Sequence of chain 1.B:
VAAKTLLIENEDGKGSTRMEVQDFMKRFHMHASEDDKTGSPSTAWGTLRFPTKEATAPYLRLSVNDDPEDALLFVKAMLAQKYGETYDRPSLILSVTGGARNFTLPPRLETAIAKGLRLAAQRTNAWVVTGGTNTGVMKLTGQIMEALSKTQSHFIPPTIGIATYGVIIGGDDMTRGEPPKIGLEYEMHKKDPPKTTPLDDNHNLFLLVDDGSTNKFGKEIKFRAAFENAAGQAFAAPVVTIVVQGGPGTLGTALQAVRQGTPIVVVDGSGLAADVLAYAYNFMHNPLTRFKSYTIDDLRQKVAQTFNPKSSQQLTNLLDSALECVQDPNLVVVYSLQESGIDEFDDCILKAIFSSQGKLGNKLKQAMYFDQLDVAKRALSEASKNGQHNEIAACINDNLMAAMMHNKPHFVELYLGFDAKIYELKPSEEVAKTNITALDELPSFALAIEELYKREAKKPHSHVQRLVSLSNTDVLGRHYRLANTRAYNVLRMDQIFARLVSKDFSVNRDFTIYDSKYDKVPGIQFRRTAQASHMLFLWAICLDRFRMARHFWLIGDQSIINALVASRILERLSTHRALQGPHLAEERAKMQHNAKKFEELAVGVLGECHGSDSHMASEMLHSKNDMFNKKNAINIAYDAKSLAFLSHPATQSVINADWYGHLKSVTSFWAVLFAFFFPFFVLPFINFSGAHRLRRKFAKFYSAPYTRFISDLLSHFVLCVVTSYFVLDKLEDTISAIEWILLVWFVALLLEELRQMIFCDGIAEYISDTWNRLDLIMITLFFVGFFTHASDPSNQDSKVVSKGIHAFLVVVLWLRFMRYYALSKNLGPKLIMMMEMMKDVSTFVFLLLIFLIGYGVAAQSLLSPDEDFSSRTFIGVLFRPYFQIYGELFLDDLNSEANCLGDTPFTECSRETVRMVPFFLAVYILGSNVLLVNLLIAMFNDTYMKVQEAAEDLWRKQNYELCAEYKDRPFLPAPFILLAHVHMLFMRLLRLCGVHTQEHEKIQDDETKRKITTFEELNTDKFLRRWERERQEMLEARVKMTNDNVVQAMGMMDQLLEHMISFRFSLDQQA

The protein below binds the small molecule below.
Small molecule (SMILES): Nc1ncnc2c1ncn2[C@@H]1O[C@H](CO[P](=O)(O)O[P](=O)(O)OC[C@H]2O[C@@H](O)[C@H](O)[C@@H]2O)[C@@H](O)[C@H]1O

Binding-site contacts:
Ligand atom C2D contacts residue GLY149 of chain 1.B at 3.4 Å.
Ligand atom O1D contacts residue GLY150 of chain 1.B at 3.6 Å.
Ligand atom PA contacts residue ALA151 of chain 1.B at 3.7 Å.
Ligand atom O3A contacts residue ALA151 of chain 1.B at 3.2 Å (h-bond).
Ligand atom O3A contacts residue GLY149 of chain 1.B at 3.4 Å (h-bond).
Ligand atom C1D contacts residue GLY149 of chain 1.B at 3.7 Å.
Ligand atom O1A contacts residue GLY150 of chain 1.B at 3.8 Å.
Ligand atom N6 contacts residue GLY182 of chain 1.B at 3.4 Å (h-bond).
Ligand atom O5' contacts residue ALA151 of chain 1.B at 3.3 Å.
Ligand atom O2D contacts residue GLY182 of chain 1.B at 3.4 Å.
Ligand atom PB contacts residue GLY300 of chain 1.B at 3.8 Å.
Ligand atom O2A contacts residue GLY298 of chain 1.B at 3.3 Å.
Ligand atom O4D contacts residue ALA151 of chain 1.B at 3.5 Å.
Ligand atom O2B contacts residue THR301 of chain 1.B at 2.9 Å (h-bond).
Ligand atom C5' contacts residue ALA151 of chain 1.B at 3.7 Å (hydrophobic).
Ligand atom O2A contacts residue PRO299 of chain 1.B at 3.6 Å.
Ligand atom N9 contacts residue PHE268 of chain 1.B at 3.5 Å.
Ligand atom O2B contacts residue PRO299 of chain 1.B at 3.7 Å.
Ligand atom O3A contacts residue GLY298 of chain 1.B at 3.5 Å (h-bond).
Ligand atom O2' contacts residue PHE268 of chain 1.B at 3.5 Å.
Ligand atom C4 contacts residue PHE268 of chain 1.B at 3.6 Å (hydrophobic).
Ligand atom O3D contacts residue THR304 of chain 1.B at 3.8 Å.
Ligand atom C2D contacts residue THR148 of chain 1.B at 3.7 Å.
Ligand atom O2B contacts residue GLY298 of chain 1.B at 3.2 Å (h-bond).
Ligand atom N3 contacts residue ALA151 of chain 1.B at 3.8 Å.
Ligand atom O4D contacts residue GLY149 of chain 1.B at 3.7 Å.
Ligand atom O3D contacts residue ILE272 of chain 1.B at 3.5 Å.
Ligand atom O1D contacts residue ALA151 of chain 1.B at 3.3 Å (h-bond).
Ligand atom O1A contacts residue ALA151 of chain 1.B at 3.0 Å (h-bond).
Ligand atom O2D contacts residue THR148 of chain 1.B at 3.8 Å.
Ligand atom O1D contacts residue GLY149 of chain 1.B at 2.9 Å (h-bond).
Ligand atom C4 contacts residue ALA151 of chain 1.B at 3.8 Å (hydrophobic).
Ligand atom O2B contacts residue GLY300 of chain 1.B at 3.0 Å (h-bond).
Ligand atom C2 contacts residue THR184 of chain 1.B at 3.6 Å.
Ligand atom O1A contacts residue ARG152 of chain 1.B at 2.9 Å (salt-bridge).
Ligand atom O5D contacts residue GLY149 of chain 1.B at 3.8 Å.
Ligand atom N1 contacts residue THR184 of chain 1.B at 3.3 Å.
Ligand atom O2B contacts residue GLY149 of chain 1.B at 3.4 Å (h-bond).
Ligand atom O1B contacts residue GLY300 of chain 1.B at 3.6 Å.
Ligand atom C8 contacts residue PHE268 of chain 1.B at 3.6 Å (hydrophobic).